Binding-site contacts:
Ligand atom C18 contacts residue MET33 of chain 1.P at 3.9 Å (hydrophobic).
Ligand atom C22 contacts residue PHE37 of chain 1.P at 3.4 Å (hydrophobic).
Ligand atom C19 contacts residue PHE37 of chain 1.P at 3.7 Å (hydrophobic).
Ligand atom C40 contacts residue LEU50 of chain 1.W at 4.1 Å (hydrophobic).
Ligand atom C18 contacts residue PHE37 of chain 1.P at 3.4 Å (hydrophobic).
Ligand atom C19 contacts residue CYS49 of chain 1.W at 4.0 Å (hydrophobic).
Ligand atom C19 contacts residue MET33 of chain 1.P at 3.1 Å (hydrophobic).
Ligand atom C25 contacts residue PHE37 of chain 1.P at 3.4 Å (hydrophobic).
Ligand atom O5 contacts residue TRP52 of chain 1.W at 3.9 Å.
Ligand atom C37 contacts residue SER29 of chain 1.P at 3.7 Å.
Ligand atom C43 contacts residue LEU110 of chain 1.N at 3.6 Å (hydrophobic).
Ligand atom O16 contacts residue TRP52 of chain 1.W at 4.2 Å.
Ligand atom O1 contacts residue DMU1 of chain 1.JE at 3.1 Å (h-bond).
Ligand atom C11 contacts residue DMU1 of chain 1.JE at 4.2 Å.
Ligand atom C57 contacts residue PHE37 of chain 1.P at 3.7 Å (hydrophobic).
Ligand atom O2 contacts residue TRP52 of chain 1.W at 3.7 Å.
Ligand atom O61 contacts residue DMU1 of chain 1.JE at 3.8 Å.
Ligand atom O7 contacts residue TRP52 of chain 1.W at 4.1 Å.
Ligand atom C40 contacts residue ALA114 of chain 1.N at 3.9 Å (hydrophobic).
Ligand atom C57 contacts residue TRP52 of chain 1.W at 3.9 Å (hydrophobic).
Ligand atom C5 contacts residue DMU1 of chain 1.JE at 3.8 Å.
Ligand atom C6 contacts residue TRP52 of chain 1.W at 3.6 Å (hydrophobic).
Ligand atom C43 contacts residue SER46 of chain 1.W at 4.0 Å.
Ligand atom C10 contacts residue DMU1 of chain 1.JE at 3.5 Å.
Ligand atom C4 contacts residue TRP52 of chain 1.W at 3.7 Å (hydrophobic).
Ligand atom C28 contacts residue THR32 of chain 1.P at 4.0 Å.
Ligand atom C37 contacts residue SER46 of chain 1.W at 3.5 Å.
Ligand atom C8 contacts residue DMU1 of chain 1.JE at 4.1 Å.
Ligand atom O49 contacts residue TYR48 of chain 1.W at 3.4 Å.
Ligand atom O16 contacts residue CYS49 of chain 1.W at 3.6 Å.
Ligand atom C25 contacts residue MET33 of chain 1.P at 3.9 Å (hydrophobic).
Ligand atom O61 contacts residue PHE37 of chain 1.P at 2.6 Å (h-bond).
Ligand atom C25 contacts residue THR32 of chain 1.P at 4.1 Å.
Ligand atom O6 contacts residue DMU1 of chain 1.JE at 3.1 Å (h-bond).
Ligand atom O5 contacts residue PHE37 of chain 1.P at 3.8 Å.
Ligand atom C9 contacts residue DMU1 of chain 1.JE at 4.1 Å.
Ligand atom O3 contacts residue DMU1 of chain 1.JE at 3.8 Å.
Ligand atom O49 contacts residue CYS49 of chain 1.W at 3.5 Å (h-bond).
Ligand atom C34 contacts residue LEU145 of chain 1.N at 4.0 Å (hydrophobic).
Ligand atom C22 contacts residue CYS49 of chain 1.W at 3.9 Å (hydrophobic).

Sequence of chain 1.P:
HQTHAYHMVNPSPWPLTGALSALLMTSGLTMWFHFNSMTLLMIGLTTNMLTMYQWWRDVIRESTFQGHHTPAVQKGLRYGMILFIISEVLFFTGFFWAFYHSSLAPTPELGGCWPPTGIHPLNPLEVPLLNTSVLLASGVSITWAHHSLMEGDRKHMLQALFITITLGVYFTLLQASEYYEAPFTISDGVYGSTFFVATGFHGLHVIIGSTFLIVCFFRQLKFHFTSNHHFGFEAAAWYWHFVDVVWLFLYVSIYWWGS

Sequence of chain 1.W:
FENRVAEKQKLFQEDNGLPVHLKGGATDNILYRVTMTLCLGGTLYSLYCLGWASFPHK

Sequence of chain 1.N:
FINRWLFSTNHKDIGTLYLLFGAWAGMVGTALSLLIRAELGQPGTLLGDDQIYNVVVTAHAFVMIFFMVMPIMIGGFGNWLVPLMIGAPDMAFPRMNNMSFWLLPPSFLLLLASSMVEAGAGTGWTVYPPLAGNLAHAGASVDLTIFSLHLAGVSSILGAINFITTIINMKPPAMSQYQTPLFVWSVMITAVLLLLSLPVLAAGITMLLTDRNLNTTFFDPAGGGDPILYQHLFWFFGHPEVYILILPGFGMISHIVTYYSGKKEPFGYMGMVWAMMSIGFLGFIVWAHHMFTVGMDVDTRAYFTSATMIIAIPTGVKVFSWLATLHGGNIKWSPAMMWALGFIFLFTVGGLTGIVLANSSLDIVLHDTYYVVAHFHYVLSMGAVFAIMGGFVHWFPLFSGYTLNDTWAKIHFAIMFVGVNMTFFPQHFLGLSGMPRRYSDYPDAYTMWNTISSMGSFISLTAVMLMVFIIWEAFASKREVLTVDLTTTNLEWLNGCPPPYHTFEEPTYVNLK

This protein binds this small molecule.
Small molecule (SMILES): CCCCCCCCCCO[C@@H]1O[C@H](CO)[C@@H](O[C@H]2O[C@H](CO)[C@@H](O)[C@H](O)[C@H]2O)[C@H](O)[C@H]1O